Binding-site contacts:
Ligand atom C3 contacts residue ASN286 of chain 1.A at 3.7 Å.
Ligand atom C2 contacts residue ASN286 of chain 1.A at 2.4 Å.
Ligand atom O7 contacts residue ASN286 of chain 1.A at 3.5 Å (h-bond).
Ligand atom C7 contacts residue ASN286 of chain 1.A at 3.4 Å.
Ligand atom N2 contacts residue ASN286 of chain 1.A at 2.9 Å (h-bond).
Ligand atom O5 contacts residue ASN286 of chain 1.A at 2.3 Å (h-bond).
Ligand atom C8 contacts residue ASN275 of chain 1.A at 4.3 Å.
Ligand atom C1 contacts residue ASN286 of chain 1.A at 1.4 Å.
Ligand atom C4 contacts residue ASN286 of chain 1.A at 4.2 Å.
Ligand atom C5 contacts residue ASN286 of chain 1.A at 3.6 Å.

Sequence of chain 1.A:
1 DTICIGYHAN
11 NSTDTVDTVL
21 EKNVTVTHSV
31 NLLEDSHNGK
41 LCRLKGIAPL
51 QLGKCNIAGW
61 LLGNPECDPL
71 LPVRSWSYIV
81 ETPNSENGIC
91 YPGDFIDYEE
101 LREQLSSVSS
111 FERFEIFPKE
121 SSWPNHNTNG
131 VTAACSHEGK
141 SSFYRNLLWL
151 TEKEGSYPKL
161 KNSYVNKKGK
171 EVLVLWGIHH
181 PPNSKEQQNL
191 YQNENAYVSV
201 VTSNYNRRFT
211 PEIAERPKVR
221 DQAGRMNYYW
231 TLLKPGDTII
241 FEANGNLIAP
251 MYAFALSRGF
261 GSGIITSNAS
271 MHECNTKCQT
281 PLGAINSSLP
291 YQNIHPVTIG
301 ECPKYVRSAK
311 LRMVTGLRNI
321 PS

The protein below binds the small molecule below.
Small molecule (SMILES): CC(=O)N[C@@H]1[C@@H](O)[C@H](O)[C@@H](CO)O[C@H]1O